Sequence of chain 1.A:
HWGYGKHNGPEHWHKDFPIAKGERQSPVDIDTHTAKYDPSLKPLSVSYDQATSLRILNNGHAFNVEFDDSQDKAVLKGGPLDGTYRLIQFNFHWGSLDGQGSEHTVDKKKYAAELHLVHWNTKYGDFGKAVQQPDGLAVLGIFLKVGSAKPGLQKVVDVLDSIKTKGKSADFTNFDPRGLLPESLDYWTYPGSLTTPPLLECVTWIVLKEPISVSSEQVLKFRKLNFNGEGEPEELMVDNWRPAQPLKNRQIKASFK

A small-molecule ligand and the protein it binds are described below.
Small molecule (SMILES): CC(=O)Nc1nnc(S(N)(=O)=O)s1

Binding-site contacts:
Ligand atom N1 contacts residue THR198 of chain 1.A at 4.3 Å.
Ligand atom N1 contacts residue GLU105 of chain 1.A at 4.3 Å.
Ligand atom S1 contacts residue ZN1 of chain 1.B at 3.1 Å.
Ligand atom C1 contacts residue ZN1 of chain 1.B at 4.2 Å.
Ligand atom O1 contacts residue HIS118 of chain 1.A at 4.4 Å.
Ligand atom O1 contacts residue ZN1 of chain 1.B at 4.0 Å.
Ligand atom O2 contacts residue VAL141 of chain 1.A at 4.3 Å.
Ligand atom C1 contacts residue ASN93 of chain 1.A at 4.4 Å.
Ligand atom C3 contacts residue GLN91 of chain 1.A at 3.6 Å.
Ligand atom O1 contacts residue TRP207 of chain 1.A at 3.9 Å.
Ligand atom O1 contacts residue LEU196 of chain 1.A at 3.7 Å.
Ligand atom C4 contacts residue GLN91 of chain 1.A at 3.7 Å.
Ligand atom O2 contacts residue HIS118 of chain 1.A at 3.4 Å (h-bond).
Ligand atom O2 contacts residue ASN93 of chain 1.A at 3.4 Å (h-bond).
Ligand atom O3 contacts residue PHE129 of chain 1.A at 3.5 Å.
Ligand atom N1 contacts residue THR197 of chain 1.A at 2.9 Å (h-bond).
Ligand atom N3 contacts residue LEU196 of chain 1.A at 4.3 Å.
Ligand atom O3 contacts residue GLN91 of chain 1.A at 3.4 Å (h-bond).
Ligand atom O2 contacts residue ZN1 of chain 1.B at 2.9 Å.
Ligand atom N3 contacts residue THR198 of chain 1.A at 2.9 Å (h-bond).
Ligand atom N2 contacts residue THR198 of chain 1.A at 3.0 Å (h-bond).
Ligand atom S1 contacts residue HIS118 of chain 1.A at 3.9 Å.
Ligand atom C1 contacts residue LEU196 of chain 1.A at 4.1 Å (hydrophobic).
Ligand atom N1 contacts residue HIS118 of chain 1.A at 3.5 Å (h-bond).
Ligand atom N1 contacts residue ASN93 of chain 1.A at 3.5 Å (h-bond).
Ligand atom O1 contacts residue THR197 of chain 1.A at 3.1 Å (h-bond).
Ligand atom C2 contacts residue LEU196 of chain 1.A at 4.4 Å (hydrophobic).
Ligand atom S1 contacts residue THR197 of chain 1.A at 3.7 Å.
Ligand atom S1 contacts residue ASN93 of chain 1.A at 4.2 Å.
Ligand atom N1 contacts residue ZN1 of chain 1.B at 2.1 Å.
Ligand atom S2 contacts residue LEU196 of chain 1.A at 4.2 Å.
Ligand atom S2 contacts residue ASN93 of chain 1.A at 4.1 Å.
Ligand atom N1 contacts residue HIS95 of chain 1.A at 3.2 Å (h-bond).
Ligand atom C4 contacts residue PHE129 of chain 1.A at 3.7 Å (hydrophobic).
Ligand atom C3 contacts residue PHE129 of chain 1.A at 3.6 Å (hydrophobic).
Ligand atom C1 contacts residue THR198 of chain 1.A at 4.2 Å.
Ligand atom S2 contacts residue GLN91 of chain 1.A at 4.2 Å.
Ligand atom S2 contacts residue VAL120 of chain 1.A at 3.7 Å.
Ligand atom O3 contacts residue VAL120 of chain 1.A at 4.0 Å.
Ligand atom O2 contacts residue VAL120 of chain 1.A at 3.6 Å.